Sequence of chain 1.F:
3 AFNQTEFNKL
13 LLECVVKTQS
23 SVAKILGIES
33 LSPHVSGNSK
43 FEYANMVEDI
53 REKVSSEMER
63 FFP

Sequence of chain 1.G:
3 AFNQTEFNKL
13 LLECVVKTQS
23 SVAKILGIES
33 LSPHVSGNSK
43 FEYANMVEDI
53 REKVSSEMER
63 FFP

The small molecule below binds the protein below.
Small molecule (SMILES): CC(C)[C@H](N)C(=O)N[C@@H](CCC(=O)O)C(=O)N1CCC[C@H]1C(=O)NCC(=O)N[C@@H](CC(=O)O)C(=O)N[C@@H](CC(=O)O)C(=O)N[C@@H](Cc1ccccc1)C(=O)O

Sequence of chain 1.E:
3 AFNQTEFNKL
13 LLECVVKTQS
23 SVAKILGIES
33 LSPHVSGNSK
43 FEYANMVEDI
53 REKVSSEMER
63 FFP

Binding-site contacts:
Ligand atom CG contacts residue SER22 of chain 1.G at 3.9 Å.
Ligand atom C contacts residue TYR45 of chain 1.G at 3.4 Å (hydrophobic).
Ligand atom CA contacts residue TYR45 of chain 1.G at 3.6 Å (hydrophobic).
Ligand atom O contacts residue LYS26 of chain 1.G at 3.4 Å.
Ligand atom OD2 contacts residue SER22 of chain 1.G at 4.0 Å.
Ligand atom O contacts residue TYR45 of chain 1.G at 2.8 Å (h-bond).
Ligand atom CB contacts residue LYS42 of chain 1.E at 3.9 Å.
Ligand atom O contacts residue LYS42 of chain 1.E at 3.1 Å (salt-bridge).
Ligand atom O contacts residue PHE43 of chain 1.E at 3.8 Å.
Ligand atom N contacts residue TYR45 of chain 1.G at 3.4 Å.
Ligand atom C contacts residue TYR45 of chain 1.G at 3.9 Å (hydrophobic).
Ligand atom CE1 contacts residue ILE52 of chain 1.G at 3.8 Å (hydrophobic).
Ligand atom CB contacts residue GLY29 of chain 1.G at 4.1 Å.
Ligand atom CZ contacts residue LEU28 of chain 1.G at 3.7 Å (hydrophobic).
Ligand atom CB contacts residue ARG53 of chain 1.G at 3.7 Å.
Ligand atom CE2 contacts residue LEU28 of chain 1.G at 4.0 Å (hydrophobic).
Ligand atom CD2 contacts residue TYR45 of chain 1.G at 3.5 Å (hydrophobic).
Ligand atom OD1 contacts residue SER22 of chain 1.G at 3.0 Å (h-bond).
Ligand atom CG contacts residue VAL49 of chain 1.G at 4.0 Å (hydrophobic).
Ligand atom N contacts residue TYR45 of chain 1.G at 3.6 Å.
Ligand atom N contacts residue TYR45 of chain 1.G at 3.8 Å.
Ligand atom OXT contacts residue LYS19 of chain 1.F at 2.8 Å (salt-bridge).
Ligand atom CA contacts residue ARG53 of chain 1.G at 3.9 Å.
Ligand atom CE2 contacts residue ALA25 of chain 1.G at 3.7 Å (hydrophobic).
Ligand atom CG1 contacts residue TYR45 of chain 1.G at 3.3 Å (hydrophobic).
Ligand atom O contacts residue LYS19 of chain 1.F at 2.9 Å (salt-bridge).
Ligand atom O contacts residue ARG53 of chain 1.G at 3.8 Å.
Ligand atom C contacts residue LYS19 of chain 1.F at 3.3 Å.
Ligand atom CE2 contacts residue VAL49 of chain 1.G at 4.0 Å (hydrophobic).
Ligand atom CE1 contacts residue SER23 of chain 1.F at 4.0 Å.
Ligand atom OE1 contacts residue LYS42 of chain 1.E at 3.4 Å (salt-bridge).
Ligand atom CD contacts residue TYR45 of chain 1.G at 3.9 Å (hydrophobic).
Ligand atom CB contacts residue VAL49 of chain 1.G at 4.1 Å (hydrophobic).
Ligand atom CZ contacts residue SER23 of chain 1.F at 3.8 Å.
Ligand atom CD contacts residue LYS42 of chain 1.E at 4.0 Å.
Ligand atom CG contacts residue TYR45 of chain 1.G at 3.9 Å (hydrophobic).
Ligand atom O contacts residue TYR45 of chain 1.G at 3.9 Å.
Ligand atom CE2 contacts residue TYR45 of chain 1.G at 3.5 Å (hydrophobic).
Ligand atom O contacts residue TYR45 of chain 1.G at 3.1 Å.
Ligand atom CD2 contacts residue VAL49 of chain 1.G at 3.9 Å (hydrophobic).